A small-molecule ligand and the protein it binds are described below.
Small molecule (SMILES): CC(=O)N1CCN(Cc2ccc(Cl)s2)CC1

Binding-site contacts:
Ligand atom C7 contacts residue CYS44 of chain 2.A at 3.4 Å (hydrophobic).
Ligand atom CL contacts residue CYS44 of chain 2.A at 3.5 Å.
Ligand atom C5 contacts residue HIS41 of chain 2.A at 4.2 Å.
Ligand atom C1 contacts residue LEU141 of chain 2.A at 4.2 Å (hydrophobic).
Ligand atom O contacts residue ASN142 of chain 2.A at 3.7 Å.
Ligand atom C7 contacts residue THR24 of chain 2.A at 4.1 Å.
Ligand atom C10 contacts residue CYS145 of chain 2.A at 3.6 Å (hydrophobic).
Ligand atom C4 contacts residue MET49 of chain 2.A at 3.9 Å (hydrophobic).
Ligand atom C7 contacts residue HIS41 of chain 2.A at 3.2 Å.
Ligand atom CL contacts residue THR24 of chain 2.A at 3.8 Å.
Ligand atom C6 contacts residue HIS41 of chain 2.A at 3.0 Å.
Ligand atom C5 contacts residue MET49 of chain 2.A at 3.9 Å (hydrophobic).
Ligand atom N contacts residue CYS145 of chain 2.A at 3.4 Å (h-bond).
Ligand atom CL contacts residue SER46 of chain 2.A at 4.0 Å.
Ligand atom C contacts residue SER144 of chain 2.A at 3.8 Å.
Ligand atom C contacts residue HIS163 of chain 2.A at 3.8 Å.
Ligand atom C1 contacts residue GLY143 of chain 2.A at 3.7 Å.
Ligand atom N contacts residue ASN142 of chain 2.A at 3.9 Å.
Ligand atom C9 contacts residue HIS164 of chain 2.A at 4.1 Å.
Ligand atom O contacts residue GLY143 of chain 2.A at 2.7 Å (h-bond).
Ligand atom C9 contacts residue CYS145 of chain 2.A at 4.0 Å (hydrophobic).
Ligand atom C1 contacts residue CYS145 of chain 2.A at 2.7 Å (hydrophobic).
Ligand atom C10 contacts residue ASN142 of chain 2.A at 4.0 Å.
Ligand atom O contacts residue CYS145 of chain 2.A at 3.1 Å (h-bond).
Ligand atom O contacts residue SER144 of chain 2.A at 3.2 Å (h-bond).
Ligand atom N1 contacts residue HIS41 of chain 2.A at 4.2 Å.
Ligand atom C2 contacts residue ASN142 of chain 2.A at 3.7 Å.
Ligand atom C9 contacts residue HIS41 of chain 2.A at 3.9 Å.
Ligand atom C6 contacts residue CYS44 of chain 2.A at 4.0 Å (hydrophobic).
Ligand atom C contacts residue CYS145 of chain 2.A at 1.8 Å (hydrophobic).
Ligand atom CL contacts residue THR45 of chain 2.A at 3.7 Å.
Ligand atom C8 contacts residue THR45 of chain 2.A at 4.1 Å.
Ligand atom C4 contacts residue HIS41 of chain 2.A at 4.0 Å.
Ligand atom C1 contacts residue ASN142 of chain 2.A at 4.2 Å.
Ligand atom C8 contacts residue CYS44 of chain 2.A at 3.8 Å (hydrophobic).
Ligand atom C3 contacts residue HIS41 of chain 2.A at 4.0 Å.
Ligand atom O contacts residue LEU141 of chain 2.A at 4.0 Å.
Ligand atom C contacts residue LEU141 of chain 2.A at 4.2 Å (hydrophobic).
Ligand atom C1 contacts residue SER144 of chain 2.A at 4.1 Å.
Ligand atom C2 contacts residue GLY143 of chain 2.A at 4.2 Å.

Sequence of chain 2.A:
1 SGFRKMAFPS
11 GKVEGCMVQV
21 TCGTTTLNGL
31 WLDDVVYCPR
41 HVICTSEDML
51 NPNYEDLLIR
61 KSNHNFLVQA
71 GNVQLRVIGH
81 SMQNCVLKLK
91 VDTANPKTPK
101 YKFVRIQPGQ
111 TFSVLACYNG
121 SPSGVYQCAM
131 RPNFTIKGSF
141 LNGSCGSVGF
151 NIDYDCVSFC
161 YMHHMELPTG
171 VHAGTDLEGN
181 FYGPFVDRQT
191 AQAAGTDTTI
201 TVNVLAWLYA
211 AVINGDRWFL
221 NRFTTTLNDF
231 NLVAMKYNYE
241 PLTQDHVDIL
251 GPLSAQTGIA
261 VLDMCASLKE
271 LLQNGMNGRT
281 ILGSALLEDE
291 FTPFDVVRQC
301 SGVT